Binding-site contacts:
Ligand atom N5 contacts residue LYS62 of chain 1.A at 3.0 Å (salt-bridge).
Ligand atom N1 contacts residue MET114 of chain 1.A at 4.1 Å.
Ligand atom N6 contacts residue LEU168 of chain 1.A at 3.6 Å.
Ligand atom C11 contacts residue PHE44 of chain 1.A at 3.8 Å (hydrophobic).
Ligand atom C9 contacts residue VAL180 of chain 1.A at 4.0 Å (hydrophobic).
Ligand atom C12 contacts residue PHE44 of chain 1.A at 3.2 Å (hydrophobic).
Ligand atom C3 contacts residue ALA60 of chain 1.A at 3.6 Å (hydrophobic).
Ligand atom C8 contacts residue VAL180 of chain 1.A at 3.7 Å (hydrophobic).
Ligand atom N1 contacts residue LEU115 of chain 1.A at 3.1 Å (h-bond).
Ligand atom N5 contacts residue ASP181 of chain 1.A at 3.9 Å.
Ligand atom N2 contacts residue VAL96 of chain 1.A at 3.8 Å.
Ligand atom N3 contacts residue VAL47 of chain 1.A at 4.1 Å.
Ligand atom N2 contacts residue LEU115 of chain 1.A at 4.0 Å.
Ligand atom N1 contacts residue GLU113 of chain 1.A at 4.0 Å.
Ligand atom C2 contacts residue LEU115 of chain 1.A at 3.9 Å (hydrophobic).
Ligand atom N4 contacts residue VAL180 of chain 1.A at 3.8 Å.
Ligand atom N1 contacts residue ALA60 of chain 1.A at 3.6 Å.
Ligand atom C2 contacts residue LEU168 of chain 1.A at 3.9 Å (hydrophobic).
Ligand atom N3 contacts residue LEU168 of chain 1.A at 4.0 Å.
Ligand atom C4 contacts residue LEU168 of chain 1.A at 3.9 Å (hydrophobic).
Ligand atom N6 contacts residue ILE39 of chain 1.A at 3.6 Å.
Ligand atom C3 contacts residue GLU113 of chain 1.A at 3.9 Å.
Ligand atom C12 contacts residue LYS62 of chain 1.A at 3.6 Å.
Ligand atom C1 contacts residue SER116 of chain 1.A at 4.0 Å.
Ligand atom N5 contacts residue PHE44 of chain 1.A at 3.9 Å.
Ligand atom C13 contacts residue LYS62 of chain 1.A at 4.0 Å.
Ligand atom C5 contacts residue LEU168 of chain 1.A at 3.6 Å (hydrophobic).
Ligand atom C7 contacts residue VAL180 of chain 1.A at 4.0 Å (hydrophobic).
Ligand atom N4 contacts residue PHE112 of chain 1.A at 3.5 Å.
Ligand atom N4 contacts residue VAL96 of chain 1.A at 3.7 Å.
Ligand atom C1 contacts residue MET114 of chain 1.A at 3.8 Å (hydrophobic).
Ligand atom C10 contacts residue VAL180 of chain 1.A at 4.0 Å (hydrophobic).
Ligand atom C3 contacts residue LEU115 of chain 1.A at 4.0 Å (hydrophobic).
Ligand atom N2 contacts residue GLU113 of chain 1.A at 2.8 Å (salt-bridge).
Ligand atom C1 contacts residue LEU115 of chain 1.A at 3.1 Å (hydrophobic).
Ligand atom C1 contacts residue ILE39 of chain 1.A at 3.9 Å (hydrophobic).
Ligand atom C12 contacts residue ASP181 of chain 1.A at 3.6 Å.
Ligand atom N2 contacts residue ALA60 of chain 1.A at 3.7 Å.
Ligand atom C8 contacts residue PHE112 of chain 1.A at 4.0 Å (hydrophobic).
Ligand atom N2 contacts residue PHE112 of chain 1.A at 3.7 Å.

A protein and the small-molecule ligand that binds it are described below.
Small molecule (SMILES): Cc1nc(N)c2c(C#N)c(-c3cccnc3)[nH]c2n1

Sequence of chain 1.A:
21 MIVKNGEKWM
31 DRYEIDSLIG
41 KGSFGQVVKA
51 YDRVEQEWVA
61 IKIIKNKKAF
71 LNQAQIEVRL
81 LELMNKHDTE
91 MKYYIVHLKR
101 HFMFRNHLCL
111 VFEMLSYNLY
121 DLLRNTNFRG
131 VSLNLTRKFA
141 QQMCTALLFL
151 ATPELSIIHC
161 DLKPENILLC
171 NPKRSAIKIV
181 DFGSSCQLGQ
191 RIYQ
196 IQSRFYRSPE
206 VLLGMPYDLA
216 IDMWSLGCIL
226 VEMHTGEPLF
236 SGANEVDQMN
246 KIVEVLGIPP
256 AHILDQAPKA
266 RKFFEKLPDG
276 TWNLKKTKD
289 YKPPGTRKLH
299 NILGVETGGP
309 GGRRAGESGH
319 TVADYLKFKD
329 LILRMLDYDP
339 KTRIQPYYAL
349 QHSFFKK